Sequence of chain 1.A:
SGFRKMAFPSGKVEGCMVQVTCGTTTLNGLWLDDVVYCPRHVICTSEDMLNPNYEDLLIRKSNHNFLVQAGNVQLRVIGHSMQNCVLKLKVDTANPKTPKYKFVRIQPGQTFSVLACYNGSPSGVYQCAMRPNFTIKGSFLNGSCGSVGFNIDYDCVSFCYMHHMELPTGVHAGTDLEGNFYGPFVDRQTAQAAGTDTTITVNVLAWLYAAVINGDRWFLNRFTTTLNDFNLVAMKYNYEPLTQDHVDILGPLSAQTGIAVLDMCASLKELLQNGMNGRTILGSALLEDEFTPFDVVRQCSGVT

Binding-site contacts:
Ligand atom C5 contacts residue CYS145 of chain 1.A at 3.7 Å (hydrophobic).
Ligand atom C11 contacts residue ASN142 of chain 1.A at 3.6 Å.
Ligand atom C8 contacts residue PHE140 of chain 1.A at 3.2 Å (hydrophobic).
Ligand atom N2 contacts residue PHE140 of chain 1.A at 3.5 Å (h-bond).
Ligand atom C1 contacts residue MET49 of chain 1.A at 3.3 Å (hydrophobic).
Ligand atom N2 contacts residue GLU166 of chain 1.A at 3.7 Å.
Ligand atom O contacts residue GLU166 of chain 1.A at 3.1 Å (salt-bridge).
Ligand atom C6 contacts residue CYS145 of chain 1.A at 3.9 Å (hydrophobic).
Ligand atom C8 contacts residue LEU141 of chain 1.A at 3.8 Å (hydrophobic).
Ligand atom C9 contacts residue GLU166 of chain 1.A at 3.2 Å.
Ligand atom C4 contacts residue HIS164 of chain 1.A at 3.8 Å.
Ligand atom N1 contacts residue SER144 of chain 1.A at 3.8 Å.
Ligand atom O contacts residue MET165 of chain 1.A at 3.6 Å.
Ligand atom C contacts residue MET165 of chain 1.A at 3.9 Å (hydrophobic).
Ligand atom C9 contacts residue LEU141 of chain 1.A at 3.6 Å (hydrophobic).
Ligand atom CL contacts residue HIS41 of chain 1.A at 3.7 Å.
Ligand atom C5 contacts residue HIS164 of chain 1.A at 3.8 Å.
Ligand atom C9 contacts residue SER1 of chain 2.A at 3.8 Å.
Ligand atom C9 contacts residue ASN142 of chain 1.A at 3.6 Å.
Ligand atom C12 contacts residue ASN142 of chain 1.A at 3.7 Å.
Ligand atom C13 contacts residue LEU141 of chain 1.A at 4.0 Å (hydrophobic).
Ligand atom N2 contacts residue ASN142 of chain 1.A at 3.8 Å.
Ligand atom N contacts residue CYS145 of chain 1.A at 3.4 Å (h-bond).
Ligand atom CL contacts residue MET165 of chain 1.A at 3.8 Å.
Ligand atom CL contacts residue ARG188 of chain 1.A at 3.8 Å.
Ligand atom N1 contacts residue HIS163 of chain 1.A at 3.0 Å (h-bond).
Ligand atom N1 contacts residue GLU166 of chain 1.A at 3.8 Å.
Ligand atom N2 contacts residue LEU141 of chain 1.A at 3.6 Å.
Ligand atom C8 contacts residue GLU166 of chain 1.A at 3.6 Å.
Ligand atom C9 contacts residue PHE140 of chain 1.A at 3.2 Å (hydrophobic).
Ligand atom C10 contacts residue GLU166 of chain 1.A at 3.6 Å.
Ligand atom C contacts residue HIS164 of chain 1.A at 3.9 Å.
Ligand atom CL contacts residue MET49 of chain 1.A at 3.5 Å.
Ligand atom CL contacts residue ASP187 of chain 1.A at 3.1 Å.
Ligand atom C14 contacts residue HIS164 of chain 1.A at 3.0 Å.
Ligand atom C14 contacts residue HIS41 of chain 1.A at 3.5 Å.
Ligand atom C10 contacts residue ASN142 of chain 1.A at 3.6 Å.
Ligand atom C contacts residue MET49 of chain 1.A at 3.5 Å (hydrophobic).
Ligand atom C8 contacts residue HIS163 of chain 1.A at 3.8 Å.
Ligand atom C13 contacts residue ASN142 of chain 1.A at 3.9 Å.

Sequence of chain 2.A:
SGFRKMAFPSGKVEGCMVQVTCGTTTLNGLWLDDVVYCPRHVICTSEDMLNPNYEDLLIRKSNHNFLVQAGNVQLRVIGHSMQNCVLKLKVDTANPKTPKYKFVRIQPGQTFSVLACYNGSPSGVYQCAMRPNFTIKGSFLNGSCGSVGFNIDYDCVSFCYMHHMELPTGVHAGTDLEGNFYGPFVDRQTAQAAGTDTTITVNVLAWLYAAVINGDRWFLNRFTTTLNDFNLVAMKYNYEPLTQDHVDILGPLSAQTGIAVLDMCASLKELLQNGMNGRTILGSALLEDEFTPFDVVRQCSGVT

A protein and the small-molecule ligand that binds it are described below.
Small molecule (SMILES): O=C(Cc1cccc(Cl)c1)Nc1ncn2ccccc12